Binding-site contacts:
Ligand atom O5 contacts residue ASN356 of chain 1.B at 2.4 Å (h-bond).
Ligand atom O7 contacts residue ASN356 of chain 1.B at 4.3 Å.
Ligand atom C4 contacts residue ASN356 of chain 1.B at 4.2 Å.
Ligand atom C3 contacts residue ASN356 of chain 1.B at 3.8 Å.
Ligand atom O7 contacts residue LEU334 of chain 1.B at 4.5 Å.
Ligand atom C5 contacts residue ASP243 of chain 1.B at 4.1 Å.
Ligand atom O4 contacts residue ASP243 of chain 1.B at 4.5 Å.
Ligand atom C7 contacts residue ASN356 of chain 1.B at 3.4 Å.
Ligand atom C8 contacts residue ASP243 of chain 1.B at 3.7 Å.
Ligand atom C4 contacts residue ASP243 of chain 1.B at 3.7 Å.
Ligand atom O5 contacts residue ASP243 of chain 1.B at 4.3 Å.
Ligand atom C1 contacts residue ASP243 of chain 1.B at 4.1 Å.
Ligand atom C2 contacts residue ASN356 of chain 1.B at 2.5 Å.
Ligand atom N2 contacts residue ASN356 of chain 1.B at 2.9 Å (h-bond).
Ligand atom C8 contacts residue ASN356 of chain 1.B at 3.4 Å.
Ligand atom C6 contacts residue VAL244 of chain 1.B at 4.2 Å (hydrophobic).
Ligand atom C6 contacts residue THR358 of chain 1.B at 4.3 Å.
Ligand atom O3 contacts residue ASP243 of chain 1.B at 4.0 Å.
Ligand atom C2 contacts residue ASP243 of chain 1.B at 4.5 Å.
Ligand atom C8 contacts residue THR241 of chain 1.B at 4.5 Å.
Ligand atom C6 contacts residue ASP243 of chain 1.B at 4.4 Å.
Ligand atom C5 contacts residue ASN356 of chain 1.B at 3.7 Å.
Ligand atom C3 contacts residue ASP243 of chain 1.B at 3.7 Å.
Ligand atom C6 contacts residue LEU245 of chain 1.B at 3.6 Å (hydrophobic).
Ligand atom C1 contacts residue ASN356 of chain 1.B at 1.4 Å.

Sequence of chain 1.B:
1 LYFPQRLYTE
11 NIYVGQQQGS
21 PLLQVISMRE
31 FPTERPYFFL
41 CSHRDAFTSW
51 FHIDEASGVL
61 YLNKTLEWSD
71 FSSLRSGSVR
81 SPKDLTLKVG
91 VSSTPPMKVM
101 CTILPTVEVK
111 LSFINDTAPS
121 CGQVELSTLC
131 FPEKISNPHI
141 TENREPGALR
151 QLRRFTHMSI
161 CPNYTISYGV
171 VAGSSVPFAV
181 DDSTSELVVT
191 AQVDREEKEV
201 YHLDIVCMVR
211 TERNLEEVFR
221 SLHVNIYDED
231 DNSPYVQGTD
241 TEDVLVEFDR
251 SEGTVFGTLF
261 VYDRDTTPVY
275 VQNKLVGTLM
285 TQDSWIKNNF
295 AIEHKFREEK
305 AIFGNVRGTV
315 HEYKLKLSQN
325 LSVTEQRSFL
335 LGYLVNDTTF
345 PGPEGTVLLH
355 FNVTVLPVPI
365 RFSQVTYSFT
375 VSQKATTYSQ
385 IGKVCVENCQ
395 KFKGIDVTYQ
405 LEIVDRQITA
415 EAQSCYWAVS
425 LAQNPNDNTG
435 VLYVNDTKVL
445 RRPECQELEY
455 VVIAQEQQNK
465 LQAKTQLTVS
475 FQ

The protein below binds the small molecule below.
Small molecule (SMILES): CC(=O)N[C@H]1[C@H](O[C@H]2[C@H](O)[C@@H](NC(C)=O)CO[C@@H]2CO[C@@H]2O[C@@H](C)[C@@H](O)[C@@H](O)[C@@H]2O)O[C@H](CO)[C@@H](O[C@@H]2O[C@H](CO)[C@@H](O)[C@H](O)[C@@H]2O)[C@@H]1O